Binding-site contacts:
Ligand atom C06 contacts residue MET95 of chain 1.A at 3.2 Å (hydrophobic).
Ligand atom O08 contacts residue CYS102 of chain 1.A at 3.7 Å.
Ligand atom F34 contacts residue LEU93 of chain 1.A at 3.0 Å.
Ligand atom F34 contacts residue MET95 of chain 1.A at 3.3 Å.
Ligand atom C30 contacts residue GLY101 of chain 1.A at 3.4 Å.
Ligand atom C11 contacts residue LYS50 of chain 1.A at 3.7 Å.
Ligand atom N12 contacts residue ASP105 of chain 1.A at 3.6 Å.
Ligand atom F34 contacts residue ILE94 of chain 1.A at 3.2 Å.
Ligand atom N10 contacts residue MET98 of chain 1.A at 3.1 Å (h-bond).
Ligand atom C31 contacts residue CYS102 of chain 1.A at 3.3 Å (hydrophobic).
Ligand atom C18 contacts residue ASN147 of chain 1.A at 3.0 Å.
Ligand atom C26 contacts residue LEU23 of chain 1.A at 3.6 Å (hydrophobic).
Ligand atom C23 contacts residue LEU149 of chain 1.A at 3.7 Å (hydrophobic).
Ligand atom C03 contacts residue LYS50 of chain 1.A at 3.7 Å.
Ligand atom C09 contacts residue MET95 of chain 1.A at 3.6 Å (hydrophobic).
Ligand atom C27 contacts residue GLY101 of chain 1.A at 3.6 Å.
Ligand atom C33 contacts residue ARG146 of chain 1.A at 3.3 Å.
Ligand atom N07 contacts residue MET98 of chain 1.A at 3.0 Å (h-bond).
Ligand atom C11 contacts residue ASP160 of chain 1.A at 3.2 Å.
Ligand atom C29 contacts residue PRO99 of chain 1.A at 3.3 Å (hydrophobic).
Ligand atom C22 contacts residue LEU149 of chain 1.A at 3.3 Å (hydrophobic).
Ligand atom C18 contacts residue ARG146 of chain 1.A at 3.1 Å.
Ligand atom C18 contacts residue LYS50 of chain 1.A at 3.3 Å.
Ligand atom C21 contacts residue LEU149 of chain 1.A at 3.5 Å (hydrophobic).
Ligand atom C14 contacts residue VAL31 of chain 1.A at 3.6 Å (hydrophobic).
Ligand atom C23 contacts residue GLN96 of chain 1.A at 3.2 Å.
Ligand atom N12 contacts residue CYS102 of chain 1.A at 3.6 Å.
Ligand atom C23 contacts residue ALA48 of chain 1.A at 3.4 Å (hydrophobic).
Ligand atom C33 contacts residue CYS102 of chain 1.A at 1.7 Å (hydrophobic).
Ligand atom C18 contacts residue ASP160 of chain 1.A at 2.9 Å.
Ligand atom C03 contacts residue MET95 of chain 1.A at 3.4 Å (hydrophobic).
Ligand atom N04 contacts residue LYS50 of chain 1.A at 3.0 Å (salt-bridge).
Ligand atom N04 contacts residue VAL31 of chain 1.A at 3.4 Å.
Ligand atom C32 contacts residue CYS102 of chain 1.A at 2.7 Å (hydrophobic).
Ligand atom C16 contacts residue VAL31 of chain 1.A at 3.6 Å (hydrophobic).
Ligand atom O05 contacts residue LEU23 of chain 1.A at 3.2 Å.
Ligand atom C03 contacts residue ALA48 of chain 1.A at 3.6 Å (hydrophobic).
Ligand atom C28 contacts residue GLY101 of chain 1.A at 3.6 Å.
Ligand atom N04 contacts residue ASP160 of chain 1.A at 3.7 Å.
Ligand atom C29 contacts residue MET98 of chain 1.A at 3.1 Å (hydrophobic).

The small molecule below binds the protein below.
Small molecule (SMILES): CCC(=O)Nc1ccc(OC)c(Nc2cc(-c3[nH]c(SC)nc3-c3ccc(F)cc3)ccn2)c1

Sequence of chain 1.A:
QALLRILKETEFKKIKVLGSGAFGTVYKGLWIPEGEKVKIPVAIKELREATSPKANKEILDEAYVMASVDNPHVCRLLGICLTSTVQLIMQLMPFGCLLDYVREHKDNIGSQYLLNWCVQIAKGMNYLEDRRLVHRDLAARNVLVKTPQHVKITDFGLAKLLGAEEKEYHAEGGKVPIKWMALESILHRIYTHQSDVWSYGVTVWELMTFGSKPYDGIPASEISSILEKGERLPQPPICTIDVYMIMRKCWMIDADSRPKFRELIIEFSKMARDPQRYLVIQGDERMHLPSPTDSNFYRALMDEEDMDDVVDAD